Binding-site contacts:
Ligand atom O6 contacts residue LYS551 of chain 2.B at 3.9 Å.
Ligand atom C5 contacts residue ASN555 of chain 2.B at 3.6 Å.
Ligand atom C8 contacts residue THR545 of chain 2.B at 3.6 Å.
Ligand atom O7 contacts residue THR545 of chain 2.B at 4.0 Å.
Ligand atom C1 contacts residue ASN555 of chain 2.B at 1.4 Å.
Ligand atom C7 contacts residue THR545 of chain 2.B at 4.3 Å.
Ligand atom O7 contacts residue ASN555 of chain 2.B at 4.0 Å.
Ligand atom C4 contacts residue ASN555 of chain 2.B at 4.2 Å.
Ligand atom O5 contacts residue ASN555 of chain 2.B at 2.3 Å (h-bond).
Ligand atom C2 contacts residue ASN555 of chain 2.B at 2.5 Å.
Ligand atom C3 contacts residue ASN555 of chain 2.B at 3.9 Å.
Ligand atom N2 contacts residue ASN555 of chain 2.B at 3.1 Å (h-bond).
Ligand atom C7 contacts residue ASN555 of chain 2.B at 3.8 Å.

The protein below binds the small molecule below.
Small molecule (SMILES): CC(=O)N[C@@H]1[C@@H](O)[C@H](O)[C@@H](CO)O[C@H]1O

Sequence of chain 2.B:
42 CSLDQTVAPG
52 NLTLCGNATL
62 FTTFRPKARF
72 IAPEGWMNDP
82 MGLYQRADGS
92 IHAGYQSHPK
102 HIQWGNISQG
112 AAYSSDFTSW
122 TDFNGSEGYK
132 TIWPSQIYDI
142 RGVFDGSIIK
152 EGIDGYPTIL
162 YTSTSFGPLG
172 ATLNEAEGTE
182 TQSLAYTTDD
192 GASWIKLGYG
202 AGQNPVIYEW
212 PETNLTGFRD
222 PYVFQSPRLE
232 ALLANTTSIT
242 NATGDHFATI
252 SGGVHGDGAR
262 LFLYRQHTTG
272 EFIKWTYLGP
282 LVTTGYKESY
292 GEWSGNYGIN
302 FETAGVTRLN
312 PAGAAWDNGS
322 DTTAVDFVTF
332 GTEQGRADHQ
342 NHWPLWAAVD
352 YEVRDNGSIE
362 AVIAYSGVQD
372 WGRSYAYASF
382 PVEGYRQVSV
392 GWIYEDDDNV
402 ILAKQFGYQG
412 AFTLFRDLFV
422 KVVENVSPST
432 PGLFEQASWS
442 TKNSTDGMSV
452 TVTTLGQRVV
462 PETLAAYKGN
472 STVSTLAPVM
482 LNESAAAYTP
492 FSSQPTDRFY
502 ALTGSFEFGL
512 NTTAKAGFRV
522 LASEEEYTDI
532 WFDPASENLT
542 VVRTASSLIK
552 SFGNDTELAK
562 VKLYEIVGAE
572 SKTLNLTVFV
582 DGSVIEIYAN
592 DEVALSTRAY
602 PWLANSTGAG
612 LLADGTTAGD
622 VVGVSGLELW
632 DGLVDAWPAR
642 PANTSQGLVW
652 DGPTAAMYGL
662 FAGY